Binding-site contacts:
Ligand atom C05 contacts residue TYR98 of chain 1.A at 4.5 Å (hydrophobic).
Ligand atom C04 contacts residue TYR56 of chain 1.A at 4.4 Å (hydrophobic).
Ligand atom C05 contacts residue ILE105 of chain 1.A at 4.0 Å (hydrophobic).
Ligand atom C04 contacts residue ASN99 of chain 1.A at 3.7 Å.
Ligand atom O06 contacts residue CYS95 of chain 1.A at 4.1 Å.
Ligand atom C01 contacts residue VAL46 of chain 1.A at 3.8 Å (hydrophobic).
Ligand atom C03 contacts residue PHE42 of chain 1.A at 3.7 Å (hydrophobic).
Ligand atom C03 contacts residue VAL46 of chain 1.A at 3.9 Å (hydrophobic).
Ligand atom C01 contacts residue LEU51 of chain 1.A at 3.8 Å (hydrophobic).
Ligand atom C03 contacts residue ILE105 of chain 1.A at 3.6 Å (hydrophobic).
Ligand atom C04 contacts residue ILE105 of chain 1.A at 3.4 Å (hydrophobic).
Ligand atom C01 contacts residue PRO41 of chain 1.A at 3.6 Å (hydrophobic).
Ligand atom C01 contacts residue ILE105 of chain 1.A at 3.7 Å (hydrophobic).
Ligand atom N02 contacts residue VAL46 of chain 1.A at 3.6 Å.
Ligand atom C05 contacts residue TYR56 of chain 1.A at 4.4 Å (hydrophobic).
Ligand atom O06 contacts residue ILE105 of chain 1.A at 3.7 Å.
Ligand atom N02 contacts residue PRO41 of chain 1.A at 4.1 Å.
Ligand atom O06 contacts residue TYR56 of chain 1.A at 4.1 Å.
Ligand atom C05 contacts residue LEU53 of chain 1.A at 3.5 Å (hydrophobic).
Ligand atom C04 contacts residue VAL46 of chain 1.A at 4.1 Å (hydrophobic).
Ligand atom C05 contacts residue ASN99 of chain 1.A at 3.9 Å.
Ligand atom C03 contacts residue PRO41 of chain 1.A at 3.6 Å (hydrophobic).
Ligand atom O06 contacts residue ASN99 of chain 1.A at 2.9 Å (h-bond).
Ligand atom N02 contacts residue ILE105 of chain 1.A at 3.2 Å.

The small molecule below binds the protein below.
Small molecule (SMILES): CC(=O)N(C)C

Sequence of chain 1.A:
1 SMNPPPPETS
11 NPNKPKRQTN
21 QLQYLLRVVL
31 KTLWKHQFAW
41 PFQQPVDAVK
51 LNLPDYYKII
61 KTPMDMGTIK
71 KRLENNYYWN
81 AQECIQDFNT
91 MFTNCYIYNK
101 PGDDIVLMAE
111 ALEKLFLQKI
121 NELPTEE